Binding-site contacts:
Ligand atom C23 contacts residue LYS51 of chain 1.A at 3.9 Å.
Ligand atom C4 contacts residue LEU154 of chain 1.A at 3.7 Å (hydrophobic).
Ligand atom O24 contacts residue ASP99 of chain 1.A at 3.6 Å.
Ligand atom C18 contacts residue ILE28 of chain 1.A at 3.8 Å (hydrophobic).
Ligand atom C16 contacts residue ILE28 of chain 1.A at 3.9 Å (hydrophobic).
Ligand atom C34 contacts residue THR104 of chain 1.A at 3.6 Å.
Ligand atom C27 contacts residue PHE33 of chain 1.A at 3.8 Å (hydrophobic).
Ligand atom C1 contacts residue LEU154 of chain 1.A at 3.9 Å (hydrophobic).
Ligand atom C28 contacts residue ASN152 of chain 1.A at 3.7 Å.
Ligand atom C26 contacts residue ASN152 of chain 1.A at 3.7 Å.
Ligand atom C12 contacts residue CYS165 of chain 1.A at 3.4 Å (hydrophobic).
Ligand atom O24 contacts residue ALA49 of chain 1.A at 4.0 Å.
Ligand atom C8 contacts residue VAL101 of chain 1.A at 3.4 Å (hydrophobic).
Ligand atom C7 contacts residue ILE28 of chain 1.A at 3.7 Å (hydrophobic).
Ligand atom C38 contacts residue THR104 of chain 1.A at 3.5 Å.
Ligand atom C28 contacts residue GLN151 of chain 1.A at 3.4 Å.
Ligand atom C37 contacts residue THR104 of chain 1.A at 3.5 Å.
Ligand atom C38 contacts residue PRO102 of chain 1.A at 3.4 Å (hydrophobic).
Ligand atom C22 contacts residue PHE33 of chain 1.A at 3.7 Å (hydrophobic).
Ligand atom C29 contacts residue GLN151 of chain 1.A at 3.5 Å.
Ligand atom C30 contacts residue GLN151 of chain 1.A at 3.3 Å.
Ligand atom C22 contacts residue ASP166 of chain 1.A at 3.5 Å.
Ligand atom O25 contacts residue VAL76 of chain 1.A at 3.8 Å.
Ligand atom C4 contacts residue ALA49 of chain 1.A at 3.9 Å (hydrophobic).
Ligand atom C26 contacts residue ASP166 of chain 1.A at 3.3 Å.
Ligand atom C35 contacts residue VAL101 of chain 1.A at 3.8 Å (hydrophobic).
Ligand atom O24 contacts residue VAL101 of chain 1.A at 3.3 Å (h-bond).
Ligand atom N2 contacts residue ASP99 of chain 1.A at 3.3 Å (salt-bridge).
Ligand atom C36 contacts residue PRO102 of chain 1.A at 3.4 Å (hydrophobic).
Ligand atom C4 contacts residue ASP99 of chain 1.A at 3.9 Å.
Ligand atom O24 contacts residue TYR100 of chain 1.A at 3.5 Å.
Ligand atom C9 contacts residue ILE28 of chain 1.A at 3.6 Å (hydrophobic).
Ligand atom C32 contacts residue THR104 of chain 1.A at 3.3 Å.
Ligand atom C11 contacts residue CYS165 of chain 1.A at 3.8 Å (hydrophobic).
Ligand atom C35 contacts residue PRO102 of chain 1.A at 3.6 Å (hydrophobic).
Ligand atom C19 contacts residue ILE28 of chain 1.A at 3.6 Å (hydrophobic).
Ligand atom C21 contacts residue LYS51 of chain 1.A at 3.9 Å.
Ligand atom C15 contacts residue ASP166 of chain 1.A at 4.0 Å.
Ligand atom N2 contacts residue LEU154 of chain 1.A at 3.7 Å.
Ligand atom O25 contacts residue CYS165 of chain 1.A at 3.6 Å.

The small molecule below binds the protein below.
Small molecule (SMILES): CN(C)c1nc2ccc1CCCCn1cc(c3ccccc31)C1=C(C(=O)NC1=O)c1cn(c3ccccc13)CCC2

Sequence of chain 1.A:
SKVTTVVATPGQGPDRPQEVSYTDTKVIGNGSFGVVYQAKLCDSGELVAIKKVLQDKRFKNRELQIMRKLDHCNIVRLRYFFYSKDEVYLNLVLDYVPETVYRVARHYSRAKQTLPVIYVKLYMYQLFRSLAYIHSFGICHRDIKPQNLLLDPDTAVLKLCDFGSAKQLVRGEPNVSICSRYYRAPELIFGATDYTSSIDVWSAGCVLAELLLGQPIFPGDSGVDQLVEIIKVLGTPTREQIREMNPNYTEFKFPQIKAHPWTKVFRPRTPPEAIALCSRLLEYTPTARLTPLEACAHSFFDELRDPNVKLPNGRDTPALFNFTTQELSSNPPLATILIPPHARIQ